Sequence of chain 1.M:
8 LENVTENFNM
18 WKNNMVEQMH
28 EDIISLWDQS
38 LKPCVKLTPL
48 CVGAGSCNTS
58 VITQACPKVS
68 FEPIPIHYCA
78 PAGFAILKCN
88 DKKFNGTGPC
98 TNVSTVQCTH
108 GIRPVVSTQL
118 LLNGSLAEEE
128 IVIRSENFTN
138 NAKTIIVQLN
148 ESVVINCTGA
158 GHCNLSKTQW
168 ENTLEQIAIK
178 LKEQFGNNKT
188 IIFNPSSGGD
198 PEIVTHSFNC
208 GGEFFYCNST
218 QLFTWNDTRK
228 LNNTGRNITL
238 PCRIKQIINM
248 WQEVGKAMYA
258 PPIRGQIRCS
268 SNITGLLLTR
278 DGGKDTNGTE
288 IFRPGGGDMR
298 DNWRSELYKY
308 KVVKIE

This small molecule binds to this protein.
Small molecule (SMILES): CC(=O)N[C@@H]1[C@@H](O)[C@H](O)[C@@H](CO)O[C@H]1O

Binding-site contacts:
Ligand atom O7 contacts residue ASN229 of chain 1.M at 4.2 Å.
Ligand atom C7 contacts residue ASN229 of chain 1.M at 3.9 Å.
Ligand atom O6 contacts residue GLY232 of chain 1.M at 2.3 Å (h-bond).
Ligand atom C6 contacts residue ARG233 of chain 1.M at 3.4 Å.
Ligand atom C5 contacts residue ASN229 of chain 1.M at 3.7 Å.
Ligand atom O5 contacts residue ASN229 of chain 1.M at 2.4 Å (h-bond).
Ligand atom C5 contacts residue GLY232 of chain 1.M at 4.4 Å.
Ligand atom O6 contacts residue ASN229 of chain 1.M at 4.3 Å.
Ligand atom C3 contacts residue ASN229 of chain 1.M at 3.8 Å.
Ligand atom C5 contacts residue THR165 of chain 1.M at 4.4 Å.
Ligand atom C6 contacts residue GLY232 of chain 1.M at 3.6 Å.
Ligand atom C2 contacts residue ASN229 of chain 1.M at 2.5 Å.
Ligand atom O4 contacts residue THR165 of chain 1.M at 4.0 Å.
Ligand atom O5 contacts residue GLY232 of chain 1.M at 3.9 Å.
Ligand atom C1 contacts residue ASN229 of chain 1.M at 1.5 Å.
Ligand atom C4 contacts residue ASN229 of chain 1.M at 4.3 Å.
Ligand atom O6 contacts residue ASN234 of chain 1.M at 4.3 Å.
Ligand atom O6 contacts residue LYS164 of chain 1.M at 4.0 Å.
Ligand atom N2 contacts residue ASN229 of chain 1.M at 2.9 Å (h-bond).
Ligand atom O6 contacts residue ARG233 of chain 1.M at 2.7 Å.
Ligand atom C6 contacts residue THR165 of chain 1.M at 4.4 Å.